The protein below binds the small molecule below.
Small molecule (SMILES): CC1(C)[C@@H]2CC[C@@]1(C)C(=O)C2

Binding-site contacts:
Ligand atom C5 contacts residue HEM1 of chain 1.C at 3.7 Å.
Ligand atom C4 contacts residue HEM1 of chain 1.C at 3.5 Å.
Ligand atom C8 contacts residue ILE395 of chain 1.A at 4.1 Å (hydrophobic).
Ligand atom C8 contacts residue HEM1 of chain 1.C at 4.2 Å.
Ligand atom O contacts residue PHE87 of chain 1.A at 3.5 Å.
Ligand atom C8 contacts residue VAL295 of chain 1.A at 3.5 Å (hydrophobic).
Ligand atom C10 contacts residue VAL396 of chain 1.A at 4.4 Å (hydrophobic).
Ligand atom C6 contacts residue LEU244 of chain 1.A at 4.4 Å (hydrophobic).
Ligand atom O contacts residue LEU244 of chain 1.A at 3.9 Å.
Ligand atom C4 contacts residue OXY1 of chain 1.D at 3.9 Å.
Ligand atom C9 contacts residue THR252 of chain 1.A at 3.7 Å.
Ligand atom C9 contacts residue OXY1 of chain 1.D at 3.4 Å.
Ligand atom C9 contacts residue VAL396 of chain 1.A at 4.4 Å (hydrophobic).
Ligand atom C9 contacts residue VAL295 of chain 1.A at 4.1 Å (hydrophobic).
Ligand atom C2 contacts residue LEU244 of chain 1.A at 4.0 Å (hydrophobic).
Ligand atom C10 contacts residue PHE87 of chain 1.A at 4.0 Å (hydrophobic).
Ligand atom C7 contacts residue VAL295 of chain 1.A at 4.4 Å (hydrophobic).
Ligand atom C3 contacts residue TYR96 of chain 1.A at 3.7 Å (hydrophobic).
Ligand atom C10 contacts residue THR185 of chain 1.A at 4.4 Å.
Ligand atom C3 contacts residue LEU244 of chain 1.A at 4.1 Å (hydrophobic).
Ligand atom C5 contacts residue OXY1 of chain 1.D at 3.1 Å.
Ligand atom C6 contacts residue GLY248 of chain 1.A at 4.0 Å.
Ligand atom C8 contacts residue ASP297 of chain 1.A at 3.8 Å.
Ligand atom O contacts residue TYR96 of chain 1.A at 2.7 Å (h-bond).
Ligand atom C10 contacts residue ILE395 of chain 1.A at 4.3 Å (hydrophobic).
Ligand atom C5 contacts residue LEU244 of chain 1.A at 4.3 Å (hydrophobic).
Ligand atom C3 contacts residue HEM1 of chain 1.C at 4.2 Å.
Ligand atom C6 contacts residue VAL247 of chain 1.A at 4.4 Å (hydrophobic).
Ligand atom C10 contacts residue VAL247 of chain 1.A at 4.0 Å (hydrophobic).
Ligand atom C9 contacts residue HEM1 of chain 1.C at 4.0 Å.
Ligand atom C2 contacts residue TYR96 of chain 1.A at 3.4 Å (hydrophobic).
Ligand atom C2 contacts residue PHE87 of chain 1.A at 4.2 Å (hydrophobic).
Ligand atom C6 contacts residue OXY1 of chain 1.D at 3.5 Å.
Ligand atom C3 contacts residue THR101 of chain 1.A at 3.8 Å.
Ligand atom C7 contacts residue OXY1 of chain 1.D at 4.2 Å.

Sequence of chain 1.A:
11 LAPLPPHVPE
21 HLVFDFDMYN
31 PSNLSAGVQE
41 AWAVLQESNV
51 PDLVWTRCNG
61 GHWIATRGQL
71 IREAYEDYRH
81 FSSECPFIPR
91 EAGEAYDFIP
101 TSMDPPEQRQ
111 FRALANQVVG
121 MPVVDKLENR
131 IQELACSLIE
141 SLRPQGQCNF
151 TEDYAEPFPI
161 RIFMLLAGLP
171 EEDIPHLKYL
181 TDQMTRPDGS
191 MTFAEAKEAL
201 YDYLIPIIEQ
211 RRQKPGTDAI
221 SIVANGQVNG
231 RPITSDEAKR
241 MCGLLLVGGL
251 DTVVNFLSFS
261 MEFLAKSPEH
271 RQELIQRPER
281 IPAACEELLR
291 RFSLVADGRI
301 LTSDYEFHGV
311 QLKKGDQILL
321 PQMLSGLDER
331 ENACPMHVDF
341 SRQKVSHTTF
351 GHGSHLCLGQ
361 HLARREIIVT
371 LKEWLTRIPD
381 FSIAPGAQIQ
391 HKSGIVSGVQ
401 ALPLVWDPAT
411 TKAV